Binding-site contacts:
Ligand atom O contacts residue THR472 of chain 1.A at 2.9 Å (h-bond).
Ligand atom C contacts residue THR472 of chain 1.A at 3.6 Å.
Ligand atom CB contacts residue TYR475 of chain 1.A at 3.7 Å (hydrophobic).
Ligand atom CG2 contacts residue THR473 of chain 1.A at 3.8 Å.
Ligand atom CB contacts residue THR471 of chain 1.A at 3.8 Å.
Ligand atom CH2 contacts residue ASP493 of chain 1.A at 3.9 Å.
Ligand atom NE contacts residue GLU428 of chain 1.A at 3.6 Å (salt-bridge).
Ligand atom CA contacts residue THR471 of chain 1.A at 3.8 Å.
Ligand atom CB contacts residue THR471 of chain 1.A at 3.8 Å.
Ligand atom CB contacts residue ASP426 of chain 1.A at 3.4 Å.
Ligand atom C contacts residue THR471 of chain 1.A at 3.5 Å.
Ligand atom CH1 contacts residue TYR475 of chain 1.A at 3.5 Å (hydrophobic).
Ligand atom N contacts residue THR472 of chain 1.A at 2.8 Å (h-bond).
Ligand atom O contacts residue THR473 of chain 1.A at 2.9 Å (h-bond).
Ligand atom CA contacts residue TYR475 of chain 1.A at 3.6 Å (hydrophobic).
Ligand atom CH2 contacts residue PHE492 of chain 1.A at 3.8 Å (hydrophobic).
Ligand atom O contacts residue THR471 of chain 1.A at 3.5 Å.
Ligand atom C contacts residue TYR475 of chain 1.A at 3.8 Å (hydrophobic).
Ligand atom CB contacts residue THR472 of chain 1.A at 3.3 Å.
Ligand atom NH2 contacts residue GLU428 of chain 1.A at 3.6 Å.
Ligand atom CH2 contacts residue TYR468 of chain 1.A at 3.7 Å (hydrophobic).
Ligand atom C contacts residue THR473 of chain 1.A at 3.9 Å.
Ligand atom CB contacts residue TYR475 of chain 1.A at 3.8 Å (hydrophobic).
Ligand atom CA contacts residue TYR475 of chain 1.A at 3.9 Å (hydrophobic).
Ligand atom N contacts residue THR471 of chain 1.A at 3.5 Å.
Ligand atom CB contacts residue ILE408 of chain 1.A at 3.6 Å (hydrophobic).
Ligand atom O contacts residue THR471 of chain 1.A at 3.2 Å.
Ligand atom N contacts residue TYR475 of chain 1.A at 2.9 Å (h-bond).
Ligand atom CA contacts residue THR472 of chain 1.A at 3.5 Å.
Ligand atom CB contacts residue THR473 of chain 1.A at 3.6 Å.
Ligand atom CZ contacts residue GLU428 of chain 1.A at 3.7 Å.
Ligand atom C contacts residue THR472 of chain 1.A at 3.7 Å.
Ligand atom CD contacts residue TYR475 of chain 1.A at 3.8 Å (hydrophobic).
Ligand atom CA contacts residue ASP426 of chain 1.A at 3.3 Å.
Ligand atom CB contacts residue TYR468 of chain 1.A at 3.6 Å (hydrophobic).
Ligand atom CB contacts residue THR472 of chain 1.A at 3.6 Å.
Ligand atom N contacts residue ASP426 of chain 1.A at 2.6 Å (salt-bridge).
Ligand atom CA contacts residue THR472 of chain 1.A at 3.8 Å.
Ligand atom C contacts residue THR471 of chain 1.A at 3.8 Å.
Ligand atom CG contacts residue GLU428 of chain 1.A at 3.9 Å.

Sequence of chain 1.A:
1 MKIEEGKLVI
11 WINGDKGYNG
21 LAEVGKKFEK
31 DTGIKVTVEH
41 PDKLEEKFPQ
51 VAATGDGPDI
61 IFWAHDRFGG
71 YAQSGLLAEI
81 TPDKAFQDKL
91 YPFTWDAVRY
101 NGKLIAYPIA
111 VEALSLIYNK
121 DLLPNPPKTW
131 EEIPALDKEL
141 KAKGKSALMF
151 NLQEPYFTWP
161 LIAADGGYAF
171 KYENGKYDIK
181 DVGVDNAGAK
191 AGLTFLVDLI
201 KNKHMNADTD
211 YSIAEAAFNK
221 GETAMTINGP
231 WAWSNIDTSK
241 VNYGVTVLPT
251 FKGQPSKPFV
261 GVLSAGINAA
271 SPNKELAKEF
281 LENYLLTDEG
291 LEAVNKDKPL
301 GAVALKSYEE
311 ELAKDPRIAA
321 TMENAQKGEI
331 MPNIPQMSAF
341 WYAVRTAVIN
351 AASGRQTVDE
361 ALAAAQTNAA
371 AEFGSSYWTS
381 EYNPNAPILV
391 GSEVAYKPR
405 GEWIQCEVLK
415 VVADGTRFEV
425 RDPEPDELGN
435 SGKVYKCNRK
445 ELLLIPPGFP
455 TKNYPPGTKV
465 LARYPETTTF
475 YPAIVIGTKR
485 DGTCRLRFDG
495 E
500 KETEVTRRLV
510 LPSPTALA

A protein and the small-molecule ligand that binds it are described below.
Small molecule (SMILES): C[C@H](N)C(=O)N[C@@H](CCCN=C(N)N)C(=O)N[C@H](C(=O)N[C@H](C=O)CCCCN(C)C)[C@@H](C)O